Binding-site contacts:
Ligand atom CAA contacts residue PRO78 of chain 1.B at 3.0 Å (hydrophobic).
Ligand atom N3 contacts residue PHE254 of chain 1.A at 3.5 Å.
Ligand atom O3' contacts residue ASP16 of chain 1.B at 2.7 Å (salt-bridge).
Ligand atom N9 contacts residue TRP50 of chain 1.B at 3.6 Å.
Ligand atom CAA contacts residue ASN278 of chain 1.A at 2.8 Å.
Ligand atom C4 contacts residue PHE254 of chain 1.A at 3.5 Å (hydrophobic).
Ligand atom C6 contacts residue ARG277 of chain 1.A at 3.6 Å.
Ligand atom C5' contacts residue THR155 of chain 1.B at 3.4 Å.
Ligand atom N3 contacts residue TRP50 of chain 1.B at 3.5 Å (h-bond).
Ligand atom F5' contacts residue TYR157 of chain 1.B at 3.6 Å.
Ligand atom C2' contacts residue ASP16 of chain 1.B at 3.5 Å.
Ligand atom C5 contacts residue TRP50 of chain 1.B at 3.6 Å (hydrophobic).
Ligand atom F5' contacts residue SER158 of chain 1.B at 3.1 Å.
Ligand atom N1 contacts residue PHE254 of chain 1.A at 3.5 Å.
Ligand atom N1 contacts residue ALA279 of chain 1.A at 2.9 Å (h-bond).
Ligand atom C6 contacts residue PHE254 of chain 1.A at 3.6 Å (hydrophobic).
Ligand atom CAA contacts residue ALA279 of chain 1.A at 3.5 Å (hydrophobic).
Ligand atom N1 contacts residue ARG277 of chain 1.A at 3.5 Å (salt-bridge).
Ligand atom C2 contacts residue ALA279 of chain 1.A at 3.4 Å (hydrophobic).
Ligand atom O3' contacts residue TYR77 of chain 1.B at 3.1 Å (h-bond).
Ligand atom CAF contacts residue PRO78 of chain 1.B at 3.2 Å (hydrophobic).
Ligand atom O2' contacts residue TYR77 of chain 1.B at 3.5 Å (h-bond).
Ligand atom CAF contacts residue ASN278 of chain 1.A at 3.5 Å.
Ligand atom C2 contacts residue PHE254 of chain 1.A at 3.6 Å (hydrophobic).
Ligand atom N7 contacts residue PHE254 of chain 1.A at 3.6 Å.
Ligand atom N6 contacts residue ASN215 of chain 1.A at 2.9 Å (h-bond).
Ligand atom F5' contacts residue PHE156 of chain 1.B at 3.6 Å.
Ligand atom O2' contacts residue ASP16 of chain 1.B at 2.9 Å (salt-bridge).
Ligand atom C4 contacts residue TRP50 of chain 1.B at 3.4 Å (hydrophobic).
Ligand atom O2' contacts residue TRP50 of chain 1.B at 3.0 Å (h-bond).
Ligand atom CAF contacts residue ALA279 of chain 1.A at 3.2 Å (hydrophobic).
Ligand atom O2' contacts residue THR76 of chain 1.B at 3.6 Å.
Ligand atom O3' contacts residue SER158 of chain 1.B at 3.2 Å (h-bond).
Ligand atom C3' contacts residue ASP16 of chain 1.B at 3.5 Å.
Ligand atom N6 contacts residue ARG277 of chain 1.A at 3.0 Å (salt-bridge).
Ligand atom N7 contacts residue ASN215 of chain 1.A at 3.1 Å (h-bond).
Ligand atom C8 contacts residue PHE213 of chain 1.A at 3.5 Å (hydrophobic).
Ligand atom N7 contacts residue PHE213 of chain 1.A at 3.6 Å.
Ligand atom O4' contacts residue THR80 of chain 1.B at 3.5 Å.
Ligand atom N9 contacts residue PHE254 of chain 1.A at 3.6 Å.

A protein and the small-molecule ligand that binds it are described below.
Small molecule (SMILES): C#Cc1nc(N)c2ncn([C@@H]3O[C@H](CF)[C@@H](O)[C@H]3O)c2n1

Sequence of chain 1.B:
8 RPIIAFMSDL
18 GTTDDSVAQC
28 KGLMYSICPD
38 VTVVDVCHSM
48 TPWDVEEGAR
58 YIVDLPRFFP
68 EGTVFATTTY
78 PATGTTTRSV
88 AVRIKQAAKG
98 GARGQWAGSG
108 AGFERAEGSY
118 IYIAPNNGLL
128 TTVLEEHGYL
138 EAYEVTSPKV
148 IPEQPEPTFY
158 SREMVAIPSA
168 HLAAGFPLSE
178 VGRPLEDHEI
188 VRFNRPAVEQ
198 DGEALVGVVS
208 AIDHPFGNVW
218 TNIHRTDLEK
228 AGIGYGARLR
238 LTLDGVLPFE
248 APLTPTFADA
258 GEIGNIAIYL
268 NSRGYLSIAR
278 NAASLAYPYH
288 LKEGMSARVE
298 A

Sequence of chain 1.A:
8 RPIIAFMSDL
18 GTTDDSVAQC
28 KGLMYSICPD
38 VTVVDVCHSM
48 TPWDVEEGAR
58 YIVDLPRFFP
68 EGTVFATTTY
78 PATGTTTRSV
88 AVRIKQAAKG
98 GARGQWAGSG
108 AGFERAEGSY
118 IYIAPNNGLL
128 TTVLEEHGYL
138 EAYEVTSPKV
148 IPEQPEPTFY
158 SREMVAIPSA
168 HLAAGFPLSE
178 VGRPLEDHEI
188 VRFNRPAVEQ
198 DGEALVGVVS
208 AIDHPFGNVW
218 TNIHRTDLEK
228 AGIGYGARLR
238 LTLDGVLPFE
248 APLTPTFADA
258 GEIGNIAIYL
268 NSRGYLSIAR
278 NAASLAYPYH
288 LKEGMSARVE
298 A